Sequence of chain 56.G:
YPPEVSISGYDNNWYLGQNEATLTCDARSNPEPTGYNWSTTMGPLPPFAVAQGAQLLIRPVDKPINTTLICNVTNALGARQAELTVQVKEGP

The protein below binds the small molecule below.
Small molecule (SMILES): CC(=O)N[C@@H]1[C@@H](O)[C@H](O)[C@@H](CO)O[C@H]1O

Binding-site contacts:
Ligand atom C7 contacts residue GLN81 of chain 56.G at 3.8 Å.
Ligand atom C1 contacts residue ALA79 of chain 56.G at 4.3 Å (hydrophobic).
Ligand atom N2 contacts residue ASN72 of chain 56.G at 3.2 Å (h-bond).
Ligand atom O7 contacts residue ASN72 of chain 56.G at 3.3 Å (h-bond).
Ligand atom O5 contacts residue THR74 of chain 56.G at 4.0 Å.
Ligand atom C1 contacts residue ASN72 of chain 56.G at 1.5 Å.
Ligand atom C6 contacts residue THR74 of chain 56.G at 3.7 Å.
Ligand atom C5 contacts residue ASN72 of chain 56.G at 3.7 Å.
Ligand atom C8 contacts residue GLN81 of chain 56.G at 3.2 Å.
Ligand atom C4 contacts residue ASN72 of chain 56.G at 4.3 Å.
Ligand atom O5 contacts residue ASN72 of chain 56.G at 2.4 Å (h-bond).
Ligand atom C2 contacts residue ASN72 of chain 56.G at 2.6 Å.
Ligand atom N2 contacts residue GLN81 of chain 56.G at 4.3 Å.
Ligand atom C5 contacts residue THR74 of chain 56.G at 3.9 Å.
Ligand atom C3 contacts residue ASN72 of chain 56.G at 4.0 Å.
Ligand atom C7 contacts residue ASN72 of chain 56.G at 3.5 Å.
Ligand atom O7 contacts residue GLN81 of chain 56.G at 3.9 Å.